Binding-site contacts:
Ligand atom C4 contacts residue ASN154 of chain 45.A at 4.2 Å.
Ligand atom C7 contacts residue ASN154 of chain 45.A at 3.4 Å.
Ligand atom N2 contacts residue ASN154 of chain 45.A at 3.0 Å (h-bond).
Ligand atom C5 contacts residue SER156 of chain 45.A at 3.9 Å.
Ligand atom C8 contacts residue ASN154 of chain 45.A at 3.9 Å.
Ligand atom C1 contacts residue SER156 of chain 45.A at 3.3 Å.
Ligand atom C3 contacts residue ASN154 of chain 45.A at 3.9 Å.
Ligand atom O5 contacts residue SER156 of chain 45.A at 3.9 Å.
Ligand atom O5 contacts residue ASN154 of chain 45.A at 2.4 Å (h-bond).
Ligand atom O7 contacts residue ASN154 of chain 45.A at 3.6 Å.
Ligand atom C2 contacts residue SER156 of chain 45.A at 4.3 Å.
Ligand atom C2 contacts residue ASN154 of chain 45.A at 2.5 Å.
Ligand atom C5 contacts residue ASN154 of chain 45.A at 3.6 Å.
Ligand atom N2 contacts residue SER156 of chain 45.A at 4.2 Å.
Ligand atom C1 contacts residue ASN154 of chain 45.A at 1.4 Å.

This protein binds this small molecule.
Small molecule (SMILES): CC(=O)N[C@@H]1[C@@H](O)[C@H](O)[C@@H](CO)O[C@H]1O

Sequence of chain 45.A:
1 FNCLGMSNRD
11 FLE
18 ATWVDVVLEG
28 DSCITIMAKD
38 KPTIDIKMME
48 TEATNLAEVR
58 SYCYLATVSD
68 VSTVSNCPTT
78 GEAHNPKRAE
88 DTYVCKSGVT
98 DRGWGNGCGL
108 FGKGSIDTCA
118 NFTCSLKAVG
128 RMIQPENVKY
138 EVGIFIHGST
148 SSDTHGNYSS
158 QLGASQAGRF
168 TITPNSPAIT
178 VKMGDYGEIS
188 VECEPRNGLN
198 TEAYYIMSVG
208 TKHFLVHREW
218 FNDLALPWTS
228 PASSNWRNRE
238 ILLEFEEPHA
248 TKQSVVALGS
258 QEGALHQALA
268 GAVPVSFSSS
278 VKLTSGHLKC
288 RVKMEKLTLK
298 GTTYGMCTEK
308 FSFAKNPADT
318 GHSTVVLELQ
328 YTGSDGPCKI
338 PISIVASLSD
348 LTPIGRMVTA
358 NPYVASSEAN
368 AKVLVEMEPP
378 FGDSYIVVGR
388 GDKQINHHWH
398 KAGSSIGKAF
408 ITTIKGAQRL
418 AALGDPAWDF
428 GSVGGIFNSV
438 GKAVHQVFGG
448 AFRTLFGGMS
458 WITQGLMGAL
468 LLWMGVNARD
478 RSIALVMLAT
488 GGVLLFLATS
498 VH